Sequence of chain 56.A:
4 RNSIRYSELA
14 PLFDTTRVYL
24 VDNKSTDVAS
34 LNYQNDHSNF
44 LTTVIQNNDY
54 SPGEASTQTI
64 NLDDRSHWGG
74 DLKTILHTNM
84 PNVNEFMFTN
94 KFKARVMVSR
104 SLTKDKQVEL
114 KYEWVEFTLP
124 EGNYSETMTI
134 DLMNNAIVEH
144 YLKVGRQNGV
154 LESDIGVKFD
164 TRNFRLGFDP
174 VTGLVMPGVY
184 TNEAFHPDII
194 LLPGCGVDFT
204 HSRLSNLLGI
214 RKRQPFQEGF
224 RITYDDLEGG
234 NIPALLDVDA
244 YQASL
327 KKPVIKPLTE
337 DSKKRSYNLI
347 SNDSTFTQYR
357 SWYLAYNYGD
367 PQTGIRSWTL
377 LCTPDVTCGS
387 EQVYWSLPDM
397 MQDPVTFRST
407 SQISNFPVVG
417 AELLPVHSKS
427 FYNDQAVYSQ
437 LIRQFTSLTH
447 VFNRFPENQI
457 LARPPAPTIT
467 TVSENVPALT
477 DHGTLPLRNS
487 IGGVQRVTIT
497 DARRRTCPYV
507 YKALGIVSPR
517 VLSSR

This small molecule binds to this protein.
Small molecule (SMILES): CCCCCCCCCCCC[N+](C)(C)CCCS(=O)(=O)O

Binding-site contacts:
Ligand atom C3 contacts residue TRP374 of chain 56.A at 4.3 Å (hydrophobic).
Ligand atom S1 contacts residue GLY222 of chain 56.A at 3.0 Å (h-bond).
Ligand atom C16 contacts residue ASP229 of chain 56.A at 4.3 Å.
Ligand atom O3S contacts residue GLY222 of chain 56.A at 2.9 Å (h-bond).
Ligand atom O1S contacts residue TRP374 of chain 56.A at 4.3 Å.
Ligand atom C11 contacts residue C151 of chain 56.D at 3.5 Å.
Ligand atom O3S contacts residue PHE223 of chain 56.A at 3.9 Å.
Ligand atom C1 contacts residue TRP374 of chain 56.A at 3.6 Å (hydrophobic).
Ligand atom O2S contacts residue GLY222 of chain 56.A at 3.3 Å (h-bond).
Ligand atom C13 contacts residue C151 of chain 56.D at 4.5 Å.
Ligand atom O1S contacts residue PHE223 of chain 56.A at 4.5 Å.
Ligand atom O3S contacts residue TRP374 of chain 56.A at 3.3 Å.
Ligand atom O1S contacts residue GLY222 of chain 56.A at 2.3 Å (h-bond).
Ligand atom O3S contacts residue ARG224 of chain 56.A at 2.9 Å (salt-bridge).
Ligand atom S1 contacts residue LYS215 of chain 56.A at 4.1 Å.
Ligand atom C12 contacts residue C151 of chain 56.D at 3.4 Å.
Ligand atom C10 contacts residue C151 of chain 56.D at 3.4 Å.
Ligand atom C8 contacts residue C151 of chain 56.D at 3.7 Å.
Ligand atom C9 contacts residue C151 of chain 56.D at 3.4 Å.
Ligand atom O2S contacts residue ARG224 of chain 56.A at 4.5 Å.
Ligand atom O1S contacts residue LYS215 of chain 56.A at 2.7 Å (salt-bridge).
Ligand atom C7 contacts residue C151 of chain 56.D at 3.4 Å.
Ligand atom C2 contacts residue TRP374 of chain 56.A at 4.1 Å (hydrophobic).
Ligand atom S1 contacts residue ARG224 of chain 56.A at 4.3 Å.
Ligand atom C5 contacts residue C151 of chain 56.D at 4.0 Å.
Ligand atom S1 contacts residue TRP374 of chain 56.A at 4.0 Å.
Ligand atom C6 contacts residue C151 of chain 56.D at 4.2 Å.